A protein and the small-molecule ligand that binds it are described below.
Small molecule (SMILES): O=C(O)C[C@H](NC(=O)CP(=O)(O)O)C(=O)O

Sequence of chain 1.A:
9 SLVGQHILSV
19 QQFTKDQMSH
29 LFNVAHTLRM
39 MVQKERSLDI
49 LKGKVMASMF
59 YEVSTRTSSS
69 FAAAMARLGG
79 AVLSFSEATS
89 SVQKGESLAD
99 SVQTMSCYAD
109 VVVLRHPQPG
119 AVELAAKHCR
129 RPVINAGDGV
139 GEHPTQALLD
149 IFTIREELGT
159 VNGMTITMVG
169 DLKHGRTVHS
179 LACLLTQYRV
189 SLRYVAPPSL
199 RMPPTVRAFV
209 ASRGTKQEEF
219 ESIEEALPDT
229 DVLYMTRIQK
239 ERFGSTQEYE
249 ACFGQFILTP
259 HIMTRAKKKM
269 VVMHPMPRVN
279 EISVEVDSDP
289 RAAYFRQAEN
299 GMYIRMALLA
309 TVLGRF

Binding-site contacts:
Ligand atom C5 contacts residue MET274 of chain 1.A at 3.2 Å (hydrophobic).
Ligand atom O1P contacts residue SER89 of chain 1.B at 2.6 Å (h-bond).
Ligand atom O5 contacts residue MET274 of chain 1.A at 3.5 Å (h-bond).
Ligand atom C1P contacts residue ARG64 of chain 1.A at 3.5 Å.
Ligand atom O1P contacts residue ARG113 of chain 1.A at 3.3 Å (salt-bridge).
Ligand atom O2 contacts residue ARG113 of chain 1.A at 2.9 Å (salt-bridge).
Ligand atom O3 contacts residue ARG174 of chain 1.A at 2.7 Å (salt-bridge).
Ligand atom C4 contacts residue LYS92 of chain 1.B at 3.4 Å.
Ligand atom O3P contacts residue ARG64 of chain 1.A at 2.6 Å (salt-bridge).
Ligand atom O1 contacts residue GLN144 of chain 1.A at 3.3 Å (h-bond).
Ligand atom O4 contacts residue ARG235 of chain 1.A at 3.1 Å (salt-bridge).
Ligand atom P contacts residue ARG64 of chain 1.A at 3.6 Å.
Ligand atom O2P contacts residue ARG113 of chain 1.A at 3.4 Å (salt-bridge).
Ligand atom O2P contacts residue THR65 of chain 1.A at 2.5 Å (h-bond).
Ligand atom O1 contacts residue THR65 of chain 1.A at 3.0 Å (h-bond).
Ligand atom O1P contacts residue LYS92 of chain 1.B at 3.4 Å (salt-bridge).
Ligand atom O4 contacts residue LYS92 of chain 1.B at 2.7 Å (salt-bridge).
Ligand atom O3P contacts residue THR63 of chain 1.A at 2.8 Å (h-bond).
Ligand atom C3 contacts residue MET274 of chain 1.A at 3.5 Å (hydrophobic).
Ligand atom O1 contacts residue HIS141 of chain 1.A at 3.1 Å (h-bond).
Ligand atom P contacts residue THR63 of chain 1.A at 3.7 Å.
Ligand atom O4 contacts residue MET274 of chain 1.A at 3.4 Å (h-bond).
Ligand atom C5 contacts residue ARG235 of chain 1.A at 3.5 Å.
Ligand atom O5 contacts residue GLN237 of chain 1.A at 3.3 Å (h-bond).
Ligand atom P contacts residue THR65 of chain 1.A at 3.7 Å.
Ligand atom C2 contacts residue MET274 of chain 1.A at 3.7 Å (hydrophobic).
Ligand atom O5 contacts residue ARG235 of chain 1.A at 2.9 Å (salt-bridge).
Ligand atom O1 contacts residue ARG113 of chain 1.A at 3.2 Å (salt-bridge).
Ligand atom C1 contacts residue MET274 of chain 1.A at 3.5 Å (hydrophobic).
Ligand atom O2 contacts residue LYS92 of chain 1.B at 2.5 Å (salt-bridge).
Ligand atom N2 contacts residue MET274 of chain 1.A at 2.8 Å (h-bond).
Ligand atom C1P contacts residue MET274 of chain 1.A at 3.5 Å (hydrophobic).
Ligand atom P contacts residue SER89 of chain 1.B at 3.4 Å.
Ligand atom O2P contacts residue SER62 of chain 1.A at 3.0 Å (h-bond).
Ligand atom O3P contacts residue SER89 of chain 1.B at 3.0 Å (h-bond).
Ligand atom O2P contacts residue ARG64 of chain 1.A at 3.7 Å.
Ligand atom O1P contacts residue SER62 of chain 1.A at 3.7 Å.
Ligand atom O4 contacts residue PRO275 of chain 1.A at 3.5 Å.
Ligand atom C4 contacts residue ARG174 of chain 1.A at 3.6 Å.
Ligand atom O2 contacts residue ARG174 of chain 1.A at 3.2 Å (salt-bridge).

Sequence of chain 1.B:
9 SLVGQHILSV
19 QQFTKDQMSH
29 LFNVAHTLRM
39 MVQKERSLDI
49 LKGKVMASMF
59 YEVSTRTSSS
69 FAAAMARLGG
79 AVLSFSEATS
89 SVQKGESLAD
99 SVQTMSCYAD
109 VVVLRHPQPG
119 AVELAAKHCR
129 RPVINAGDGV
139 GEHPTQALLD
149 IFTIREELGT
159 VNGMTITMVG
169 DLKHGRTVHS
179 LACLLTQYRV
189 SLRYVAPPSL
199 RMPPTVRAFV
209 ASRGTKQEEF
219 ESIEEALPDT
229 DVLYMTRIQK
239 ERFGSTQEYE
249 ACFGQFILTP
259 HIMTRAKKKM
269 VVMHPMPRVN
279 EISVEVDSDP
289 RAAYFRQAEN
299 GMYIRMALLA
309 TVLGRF